Binding-site contacts:
Ligand atom C2 contacts residue ASN376 of chain 1.B at 2.5 Å.
Ligand atom C4 contacts residue ASN376 of chain 1.B at 4.2 Å.
Ligand atom O5 contacts residue ASN376 of chain 1.B at 2.4 Å (h-bond).
Ligand atom O6 contacts residue LEU393 of chain 1.B at 3.4 Å.
Ligand atom C6 contacts residue LEU393 of chain 1.B at 3.6 Å (hydrophobic).
Ligand atom C1 contacts residue ASN376 of chain 1.B at 1.4 Å.
Ligand atom C5 contacts residue ASN376 of chain 1.B at 3.7 Å.
Ligand atom C3 contacts residue ASN376 of chain 1.B at 3.8 Å.
Ligand atom C7 contacts residue ASN376 of chain 1.B at 3.9 Å.
Ligand atom O5 contacts residue LEU393 of chain 1.B at 4.3 Å.
Ligand atom N2 contacts residue ASN376 of chain 1.B at 2.9 Å (h-bond).

Sequence of chain 1.B:
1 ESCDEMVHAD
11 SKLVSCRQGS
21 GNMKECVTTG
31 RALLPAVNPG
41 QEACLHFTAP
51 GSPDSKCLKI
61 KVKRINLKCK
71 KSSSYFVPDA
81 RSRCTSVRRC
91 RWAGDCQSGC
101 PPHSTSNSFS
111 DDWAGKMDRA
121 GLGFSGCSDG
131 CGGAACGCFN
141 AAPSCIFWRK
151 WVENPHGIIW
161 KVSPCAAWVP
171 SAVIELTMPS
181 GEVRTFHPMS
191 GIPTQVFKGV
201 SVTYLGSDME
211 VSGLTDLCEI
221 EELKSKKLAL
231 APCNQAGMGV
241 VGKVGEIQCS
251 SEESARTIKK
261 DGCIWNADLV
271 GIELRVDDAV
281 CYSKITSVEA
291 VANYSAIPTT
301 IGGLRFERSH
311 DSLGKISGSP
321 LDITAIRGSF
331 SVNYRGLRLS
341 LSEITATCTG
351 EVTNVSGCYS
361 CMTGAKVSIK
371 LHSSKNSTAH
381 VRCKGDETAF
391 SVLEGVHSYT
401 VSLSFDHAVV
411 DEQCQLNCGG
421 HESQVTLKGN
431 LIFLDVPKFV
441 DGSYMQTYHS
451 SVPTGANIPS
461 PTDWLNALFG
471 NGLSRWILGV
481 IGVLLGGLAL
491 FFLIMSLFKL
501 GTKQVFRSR

This protein binds this small molecule.
Small molecule (SMILES): CC(=O)N[C@@H]1[C@@H](O)[C@H](O)[C@@H](CO)O[C@H]1O